The small molecule below binds the protein below.
Small molecule (SMILES): Cc1cnc(Nc2ccc(OCCN3CCCC3)cc2)nc1Nc1cccc(S(=O)(=O)NC(C)(C)C)c1

Sequence of chain 1.A:
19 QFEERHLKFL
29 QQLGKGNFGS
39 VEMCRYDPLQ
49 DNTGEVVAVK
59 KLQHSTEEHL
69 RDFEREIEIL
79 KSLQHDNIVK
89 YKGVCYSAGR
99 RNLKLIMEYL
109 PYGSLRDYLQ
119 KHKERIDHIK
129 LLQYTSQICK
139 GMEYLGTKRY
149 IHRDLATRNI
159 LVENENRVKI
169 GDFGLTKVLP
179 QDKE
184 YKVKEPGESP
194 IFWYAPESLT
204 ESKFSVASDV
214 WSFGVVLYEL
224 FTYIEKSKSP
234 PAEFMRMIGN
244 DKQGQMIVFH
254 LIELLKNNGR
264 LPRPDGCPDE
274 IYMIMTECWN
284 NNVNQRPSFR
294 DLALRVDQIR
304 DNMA

Binding-site contacts:
Ligand atom C2 contacts residue LEU159 of chain 1.A at 3.8 Å (hydrophobic).
Ligand atom C6 contacts residue GLU106 of chain 1.A at 3.2 Å.
Ligand atom CAI contacts residue LEU31 of chain 1.A at 3.6 Å (hydrophobic).
Ligand atom CAH contacts residue GLY111 of chain 1.A at 3.5 Å.
Ligand atom CAH contacts residue LEU108 of chain 1.A at 3.4 Å (hydrophobic).
Ligand atom CAN contacts residue LEU31 of chain 1.A at 3.6 Å (hydrophobic).
Ligand atom N1 contacts residue LEU108 of chain 1.A at 3.0 Å (h-bond).
Ligand atom NAW contacts residue VAL39 of chain 1.A at 3.7 Å.
Ligand atom C5 contacts residue ALA56 of chain 1.A at 3.7 Å (hydrophobic).
Ligand atom CAG contacts residue GLY111 of chain 1.A at 3.6 Å.
Ligand atom N3 contacts residue LEU159 of chain 1.A at 3.5 Å.
Ligand atom CBH contacts residue LYS58 of chain 1.A at 3.9 Å.
Ligand atom CBH contacts residue ASP170 of chain 1.A at 3.7 Å.
Ligand atom C6 contacts residue ALA56 of chain 1.A at 3.6 Å (hydrophobic).
Ligand atom C5 contacts residue LEU159 of chain 1.A at 3.5 Å (hydrophobic).
Ligand atom NAF contacts residue LEU108 of chain 1.A at 2.9 Å (h-bond).
Ligand atom CBI contacts residue GLY34 of chain 1.A at 3.8 Å.
Ligand atom CAZ contacts residue LEU31 of chain 1.A at 3.5 Å (hydrophobic).
Ligand atom OBK contacts residue ASN157 of chain 1.A at 3.6 Å.
Ligand atom CAH contacts residue TYR107 of chain 1.A at 3.7 Å (hydrophobic).
Ligand atom CAY contacts residue VAL39 of chain 1.A at 3.8 Å (hydrophobic).
Ligand atom CAH contacts residue LEU31 of chain 1.A at 3.8 Å (hydrophobic).
Ligand atom CAS contacts residue GLN29 of chain 1.A at 3.0 Å.
Ligand atom C4 contacts residue LEU159 of chain 1.A at 3.3 Å (hydrophobic).
Ligand atom CAJ contacts residue LEU31 of chain 1.A at 3.8 Å (hydrophobic).
Ligand atom NAW contacts residue LEU159 of chain 1.A at 3.8 Å.
Ligand atom CAJ contacts residue GLY111 of chain 1.A at 3.8 Å.
Ligand atom N1 contacts residue TYR107 of chain 1.A at 3.7 Å.
Ligand atom C6 contacts residue LEU159 of chain 1.A at 3.7 Å (hydrophobic).
Ligand atom C6 contacts residue LEU108 of chain 1.A at 3.7 Å (hydrophobic).
Ligand atom NBE contacts residue ASP170 of chain 1.A at 3.7 Å.
Ligand atom CAG contacts residue LEU108 of chain 1.A at 3.6 Å (hydrophobic).
Ligand atom CAL contacts residue GLY111 of chain 1.A at 3.7 Å.
Ligand atom CAA contacts residue MET105 of chain 1.A at 3.7 Å (hydrophobic).
Ligand atom CAR contacts residue GLN30 of chain 1.A at 3.6 Å.
Ligand atom CBG contacts residue VAL39 of chain 1.A at 3.5 Å (hydrophobic).
Ligand atom OBK contacts residue ASP170 of chain 1.A at 3.8 Å.
Ligand atom CAR contacts residue GLN29 of chain 1.A at 3.4 Å.
Ligand atom CAK contacts residue GLY111 of chain 1.A at 3.8 Å.
Ligand atom CAI contacts residue GLY111 of chain 1.A at 3.6 Å.